Binding-site contacts:
Ligand atom C9 contacts residue VAL194 of chain 12.B at 3.8 Å (hydrophobic).
Ligand atom N4 contacts residue LEU239 of chain 12.B at 3.6 Å.
Ligand atom C3 contacts residue TYR157 of chain 12.B at 3.4 Å (hydrophobic).
Ligand atom C19 contacts residue PHE236 of chain 12.B at 3.6 Å (hydrophobic).
Ligand atom C19 contacts residue TYR110 of chain 12.B at 3.8 Å (hydrophobic).
Ligand atom O15 contacts residue MET130 of chain 12.B at 3.8 Å.
Ligand atom C3 contacts residue ALA24 of chain 12.D at 3.6 Å (hydrophobic).
Ligand atom C8 contacts residue VAL194 of chain 12.B at 3.8 Å (hydrophobic).
Ligand atom C4 contacts residue TYR157 of chain 12.B at 3.5 Å (hydrophobic).
Ligand atom C3 contacts residue PRO179 of chain 12.B at 3.6 Å (hydrophobic).
Ligand atom O24 contacts residue THR109 of chain 12.B at 3.6 Å.
Ligand atom C7 contacts residue TYR157 of chain 12.B at 3.5 Å (hydrophobic).
Ligand atom C17 contacts residue MET130 of chain 12.B at 3.7 Å (hydrophobic).
Ligand atom C10 contacts residue PHE132 of chain 12.B at 3.7 Å (hydrophobic).
Ligand atom N3 contacts residue ILE192 of chain 12.B at 3.7 Å.
Ligand atom C7 contacts residue ILE25 of chain 12.D at 3.8 Å (hydrophobic).
Ligand atom C1 contacts residue ILE181 of chain 12.B at 3.5 Å (hydrophobic).
Ligand atom N3 contacts residue LEU239 of chain 12.B at 3.8 Å.
Ligand atom C21 contacts residue TYR203 of chain 12.B at 3.7 Å (hydrophobic).
Ligand atom C20 contacts residue PHE236 of chain 12.B at 3.4 Å (hydrophobic).
Ligand atom C7 contacts residue VAL194 of chain 12.B at 3.6 Å (hydrophobic).
Ligand atom N6 contacts residue VAL194 of chain 12.B at 3.6 Å.
Ligand atom C10 contacts residue ILE108 of chain 12.B at 3.5 Å (hydrophobic).
Ligand atom O23 contacts residue TYR110 of chain 12.B at 3.5 Å.
Ligand atom C1 contacts residue ILE155 of chain 12.B at 3.8 Å (hydrophobic).
Ligand atom C11 contacts residue PHE132 of chain 12.B at 3.5 Å (hydrophobic).
Ligand atom C8 contacts residue TYR157 of chain 12.B at 3.4 Å (hydrophobic).
Ligand atom O24 contacts residue PHE236 of chain 12.B at 3.9 Å.
Ligand atom C22 contacts residue TYR110 of chain 12.B at 3.3 Å (hydrophobic).
Ligand atom O23 contacts residue PHE236 of chain 12.B at 3.3 Å.
Ligand atom C18 contacts residue TYR110 of chain 12.B at 3.8 Å (hydrophobic).
Ligand atom C22 contacts residue PHE236 of chain 12.B at 3.3 Å (hydrophobic).
Ligand atom C13 contacts residue ILE108 of chain 12.B at 3.6 Å (hydrophobic).
Ligand atom C4 contacts residue ALA24 of chain 12.D at 3.9 Å (hydrophobic).
Ligand atom O24 contacts residue TYR110 of chain 12.B at 3.3 Å.
Ligand atom C13 contacts residue PHE236 of chain 12.B at 3.8 Å (hydrophobic).
Ligand atom C12 contacts residue PHE236 of chain 12.B at 3.7 Å (hydrophobic).
Ligand atom N4 contacts residue ILE192 of chain 12.B at 3.6 Å.
Ligand atom C25 contacts residue THR109 of chain 12.B at 3.2 Å.
Ligand atom C16 contacts residue MET130 of chain 12.B at 3.8 Å (hydrophobic).

This small molecule binds to this protein.
Small molecule (SMILES): CCOC(=O)c1ccc(OCCCC2CCN(c3ccc(C)nn3)CC2)cc1

Sequence of chain 12.D:
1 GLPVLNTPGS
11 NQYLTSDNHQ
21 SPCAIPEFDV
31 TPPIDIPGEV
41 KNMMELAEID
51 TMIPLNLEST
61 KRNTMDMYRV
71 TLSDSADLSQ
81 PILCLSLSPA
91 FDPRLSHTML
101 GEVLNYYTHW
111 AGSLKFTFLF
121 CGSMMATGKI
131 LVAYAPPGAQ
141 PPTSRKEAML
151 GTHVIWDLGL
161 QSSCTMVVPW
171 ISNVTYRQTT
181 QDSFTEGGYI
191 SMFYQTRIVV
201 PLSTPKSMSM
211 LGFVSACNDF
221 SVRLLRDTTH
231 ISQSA

Sequence of chain 13.D:
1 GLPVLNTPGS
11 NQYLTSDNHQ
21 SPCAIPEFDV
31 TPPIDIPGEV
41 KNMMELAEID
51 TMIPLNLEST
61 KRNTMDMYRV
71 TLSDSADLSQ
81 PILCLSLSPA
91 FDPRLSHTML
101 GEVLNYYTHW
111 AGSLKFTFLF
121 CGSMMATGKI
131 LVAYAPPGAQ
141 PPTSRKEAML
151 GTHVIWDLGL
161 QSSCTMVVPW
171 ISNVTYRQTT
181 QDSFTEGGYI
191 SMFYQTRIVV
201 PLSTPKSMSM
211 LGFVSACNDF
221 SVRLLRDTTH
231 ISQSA

Sequence of chain 12.B:
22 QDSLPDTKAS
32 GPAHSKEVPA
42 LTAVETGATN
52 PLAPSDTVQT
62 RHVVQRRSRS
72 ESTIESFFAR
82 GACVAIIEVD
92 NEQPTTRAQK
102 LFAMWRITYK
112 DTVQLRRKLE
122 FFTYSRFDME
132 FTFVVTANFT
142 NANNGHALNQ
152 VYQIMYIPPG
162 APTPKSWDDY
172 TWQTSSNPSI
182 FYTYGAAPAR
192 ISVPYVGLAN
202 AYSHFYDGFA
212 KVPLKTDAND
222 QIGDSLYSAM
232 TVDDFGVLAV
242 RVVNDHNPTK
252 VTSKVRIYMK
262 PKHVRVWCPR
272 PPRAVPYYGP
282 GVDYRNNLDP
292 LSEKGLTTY